Binding-site contacts:
Ligand atom C1 contacts residue LYS96 of chain 1.B at 4.5 Å.
Ligand atom PT1 contacts residue LYS96 of chain 1.B at 4.5 Å.
Ligand atom O1 contacts residue LYS96 of chain 1.B at 3.7 Å.
Ligand atom PT1 contacts residue HIS15 of chain 1.B at 2.0 Å.
Ligand atom O1 contacts residue HIS15 of chain 1.B at 3.9 Å.
Ligand atom O1 contacts residue ASN93 of chain 1.B at 4.0 Å.

A protein and the small-molecule ligand that binds it are described below.
Small molecule (SMILES): [NH3+][Pt]1([NH3+])OC(=O)C2(CCC2)C(=O)O1

Sequence of chain 1.B:
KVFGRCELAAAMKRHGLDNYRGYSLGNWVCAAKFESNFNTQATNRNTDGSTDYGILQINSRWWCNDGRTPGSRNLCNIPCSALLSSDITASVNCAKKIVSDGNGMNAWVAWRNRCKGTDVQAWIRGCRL